This small molecule binds to this protein.
Small molecule (SMILES): [N-]=[N+]=N[C@@H]1[C@H](O)[C@@H](CO)O[C@H]1n1ccc(=O)[nH]c1=O

Sequence of chain 1.F:
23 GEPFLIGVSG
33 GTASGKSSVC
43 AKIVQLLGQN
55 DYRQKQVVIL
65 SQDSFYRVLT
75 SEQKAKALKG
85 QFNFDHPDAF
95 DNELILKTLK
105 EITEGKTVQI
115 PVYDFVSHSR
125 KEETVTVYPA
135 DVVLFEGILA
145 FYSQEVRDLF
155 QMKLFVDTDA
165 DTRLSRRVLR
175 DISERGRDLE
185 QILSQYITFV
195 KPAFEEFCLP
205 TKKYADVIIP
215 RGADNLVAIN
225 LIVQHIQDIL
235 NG

Binding-site contacts:
Ligand atom C3' contacts residue ARG179 of chain 1.F at 4.4 Å.
Ligand atom N5' contacts residue PHE119 of chain 1.F at 3.2 Å.
Ligand atom C5' contacts residue TYR70 of chain 1.F at 3.8 Å (hydrophobic).
Ligand atom C6 contacts residue PHE88 of chain 1.F at 4.0 Å (hydrophobic).
Ligand atom O4' contacts residue TYR70 of chain 1.F at 2.8 Å (h-bond).
Ligand atom C4' contacts residue ASP67 of chain 1.F at 4.3 Å.
Ligand atom C1' contacts residue PHE119 of chain 1.F at 4.2 Å (hydrophobic).
Ligand atom N3 contacts residue ARG179 of chain 1.F at 3.6 Å.
Ligand atom O2 contacts residue ARG179 of chain 1.F at 4.1 Å.
Ligand atom O4 contacts residue PHE88 of chain 1.F at 4.3 Å.
Ligand atom C2' contacts residue ARG179 of chain 1.F at 3.8 Å.
Ligand atom O4 contacts residue ARG181 of chain 1.F at 4.5 Å.
Ligand atom O5' contacts residue PHE88 of chain 1.F at 4.3 Å.
Ligand atom C2 contacts residue ARG179 of chain 1.F at 3.6 Å.
Ligand atom N4' contacts residue PHE119 of chain 1.F at 3.8 Å.
Ligand atom O5' contacts residue ASP89 of chain 1.F at 3.7 Å.
Ligand atom C4' contacts residue TYR70 of chain 1.F at 3.4 Å (hydrophobic).
Ligand atom O5' contacts residue TYR70 of chain 1.F at 3.4 Å (h-bond).
Ligand atom C1' contacts residue TYR70 of chain 1.F at 4.0 Å (hydrophobic).
Ligand atom C5 contacts residue ARG179 of chain 1.F at 4.0 Å.
Ligand atom O2 contacts residue PHE119 of chain 1.F at 3.7 Å.
Ligand atom O5' contacts residue ASP67 of chain 1.F at 4.3 Å.
Ligand atom C4 contacts residue PHE88 of chain 1.F at 4.1 Å (hydrophobic).
Ligand atom N5' contacts residue ARG179 of chain 1.F at 4.2 Å.
Ligand atom C5' contacts residue ARG171 of chain 1.F at 4.4 Å.
Ligand atom C6 contacts residue ARG179 of chain 1.F at 4.0 Å.
Ligand atom N3' contacts residue ARG179 of chain 1.F at 3.5 Å (salt-bridge).
Ligand atom N1 contacts residue ARG179 of chain 1.F at 3.8 Å.
Ligand atom C5' contacts residue ASP89 of chain 1.F at 4.0 Å.
Ligand atom N4' contacts residue ARG179 of chain 1.F at 3.7 Å.
Ligand atom O4' contacts residue PHE88 of chain 1.F at 4.2 Å.
Ligand atom O5' contacts residue ILE142 of chain 1.F at 4.2 Å.
Ligand atom C4 contacts residue ARG179 of chain 1.F at 3.8 Å.
Ligand atom C5 contacts residue PHE88 of chain 1.F at 3.8 Å (hydrophobic).
Ligand atom O4 contacts residue ARG179 of chain 1.F at 4.4 Å.
Ligand atom O3' contacts residue ASP67 of chain 1.F at 4.4 Å.